A small-molecule ligand and the protein it binds are described below.
Small molecule (SMILES): CC(=O)N[C@H]1[C@H](O[C@H]2[C@H](O)[C@@H](NC(C)=O)CO[C@@H]2CO)O[C@H](CO)[C@@H](O)[C@@H]1O

Sequence of chain 1.E:
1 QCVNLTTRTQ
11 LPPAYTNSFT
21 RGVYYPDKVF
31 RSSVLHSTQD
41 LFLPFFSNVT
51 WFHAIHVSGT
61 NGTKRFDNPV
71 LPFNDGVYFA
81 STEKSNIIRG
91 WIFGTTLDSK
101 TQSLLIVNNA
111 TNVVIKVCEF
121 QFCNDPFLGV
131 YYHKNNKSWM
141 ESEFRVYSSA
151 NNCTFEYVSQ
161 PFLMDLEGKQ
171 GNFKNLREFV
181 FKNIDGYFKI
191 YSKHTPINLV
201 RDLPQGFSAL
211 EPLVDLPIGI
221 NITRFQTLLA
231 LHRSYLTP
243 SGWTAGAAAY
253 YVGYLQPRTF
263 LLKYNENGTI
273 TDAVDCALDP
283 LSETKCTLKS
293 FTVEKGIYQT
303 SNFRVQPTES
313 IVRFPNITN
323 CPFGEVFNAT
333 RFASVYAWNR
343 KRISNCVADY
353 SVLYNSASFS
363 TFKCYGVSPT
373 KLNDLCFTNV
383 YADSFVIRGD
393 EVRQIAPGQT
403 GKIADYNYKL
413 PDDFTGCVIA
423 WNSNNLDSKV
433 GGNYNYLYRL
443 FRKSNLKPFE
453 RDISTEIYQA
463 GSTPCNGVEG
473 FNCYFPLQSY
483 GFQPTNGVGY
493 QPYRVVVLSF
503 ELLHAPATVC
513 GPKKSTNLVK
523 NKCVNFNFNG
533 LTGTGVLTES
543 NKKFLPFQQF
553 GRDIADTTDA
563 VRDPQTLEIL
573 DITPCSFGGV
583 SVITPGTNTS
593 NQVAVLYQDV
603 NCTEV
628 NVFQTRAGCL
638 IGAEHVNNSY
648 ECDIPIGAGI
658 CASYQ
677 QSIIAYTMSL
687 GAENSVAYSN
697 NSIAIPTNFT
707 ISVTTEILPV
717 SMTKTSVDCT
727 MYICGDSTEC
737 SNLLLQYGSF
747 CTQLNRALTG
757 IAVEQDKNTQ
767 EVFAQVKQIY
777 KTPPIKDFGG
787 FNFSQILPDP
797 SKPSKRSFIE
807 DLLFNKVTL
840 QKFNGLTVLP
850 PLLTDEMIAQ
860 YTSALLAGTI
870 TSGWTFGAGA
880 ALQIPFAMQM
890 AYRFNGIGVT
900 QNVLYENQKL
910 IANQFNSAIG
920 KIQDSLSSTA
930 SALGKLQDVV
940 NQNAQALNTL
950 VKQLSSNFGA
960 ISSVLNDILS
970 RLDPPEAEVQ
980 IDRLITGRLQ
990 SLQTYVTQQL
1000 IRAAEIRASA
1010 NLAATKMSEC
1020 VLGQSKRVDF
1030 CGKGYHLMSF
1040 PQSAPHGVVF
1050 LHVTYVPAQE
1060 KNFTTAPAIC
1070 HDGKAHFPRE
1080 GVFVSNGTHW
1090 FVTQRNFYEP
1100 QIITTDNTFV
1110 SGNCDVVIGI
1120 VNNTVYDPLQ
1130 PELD

Binding-site contacts:
Ligand atom O4 contacts residue LEU909 of chain 1.E at 4.2 Å.
Ligand atom C8 contacts residue ASN912 of chain 1.E at 4.5 Å.
Ligand atom O5 contacts residue GLN1058 of chain 1.E at 4.1 Å.
Ligand atom C7 contacts residue GLN1058 of chain 1.E at 4.2 Å.
Ligand atom C2 contacts residue GLN1058 of chain 1.E at 4.4 Å.
Ligand atom O5 contacts residue ASN704 of chain 1.E at 2.4 Å (h-bond).
Ligand atom C2 contacts residue ASN704 of chain 1.E at 2.5 Å.
Ligand atom O7 contacts residue GLN1058 of chain 1.E at 3.2 Å (h-bond).
Ligand atom C1 contacts residue ASN704 of chain 1.E at 1.4 Å.
Ligand atom C5 contacts residue ASN704 of chain 1.E at 3.7 Å.
Ligand atom C4 contacts residue ASN704 of chain 1.E at 4.2 Å.
Ligand atom C8 contacts residue LEU909 of chain 1.E at 3.6 Å (hydrophobic).
Ligand atom C6 contacts residue LEU909 of chain 1.E at 4.4 Å (hydrophobic).
Ligand atom O7 contacts residue ASN704 of chain 1.E at 3.4 Å (h-bond).
Ligand atom C8 contacts residue GLN913 of chain 1.E at 4.4 Å.
Ligand atom C7 contacts residue ASN704 of chain 1.E at 3.4 Å.
Ligand atom C6 contacts residue GLN913 of chain 1.E at 4.1 Å.
Ligand atom O7 contacts residue LEU909 of chain 1.E at 3.7 Å.
Ligand atom N2 contacts residue ASN704 of chain 1.E at 2.9 Å (h-bond).
Ligand atom C7 contacts residue LEU909 of chain 1.E at 3.7 Å (hydrophobic).
Ligand atom C1 contacts residue GLN1058 of chain 1.E at 4.1 Å.
Ligand atom C5 contacts residue LEU909 of chain 1.E at 4.0 Å (hydrophobic).
Ligand atom C1 contacts residue LEU909 of chain 1.E at 4.5 Å (hydrophobic).
Ligand atom C3 contacts residue ASN704 of chain 1.E at 3.8 Å.